Binding-site contacts:
Ligand atom CB contacts residue TYR120 of chain 1.C at 3.3 Å (hydrophobic).
Ligand atom CA contacts residue ASP119 of chain 1.C at 3.6 Å.
Ligand atom O contacts residue ASP119 of chain 1.C at 3.5 Å (salt-bridge).
Ligand atom CD contacts residue GLY95 of chain 1.C at 4.1 Å.
Ligand atom C contacts residue ASP119 of chain 1.C at 3.8 Å.
Ligand atom CB contacts residue ASP119 of chain 1.C at 3.7 Å.
Ligand atom C6 contacts residue ASP119 of chain 1.C at 3.0 Å.
Ligand atom CG contacts residue ASP119 of chain 1.C at 4.0 Å.
Ligand atom CB contacts residue LEU122 of chain 1.C at 4.1 Å (hydrophobic).
Ligand atom CD contacts residue LEU122 of chain 1.C at 3.6 Å (hydrophobic).
Ligand atom C6 contacts residue ASP96 of chain 1.C at 3.5 Å.
Ligand atom O contacts residue ARG121 of chain 1.C at 4.1 Å.
Ligand atom CD contacts residue ASP96 of chain 1.C at 3.9 Å.
Ligand atom C contacts residue TYR120 of chain 1.C at 4.2 Å (hydrophobic).
Ligand atom CD contacts residue ASP119 of chain 1.C at 3.1 Å.
Ligand atom OXT contacts residue ARG121 of chain 1.C at 3.6 Å.
Ligand atom O contacts residue EDO1 of chain 1.Y at 3.7 Å.
Ligand atom CB contacts residue ARG121 of chain 1.C at 4.3 Å.
Ligand atom C contacts residue ARG121 of chain 1.C at 4.1 Å.
Ligand atom CG contacts residue LEU122 of chain 1.C at 3.8 Å (hydrophobic).
Ligand atom O contacts residue PRO68 of chain 1.C at 3.8 Å.
Ligand atom OXT contacts residue TYR120 of chain 1.C at 4.4 Å.
Ligand atom CA contacts residue TYR120 of chain 1.C at 4.0 Å (hydrophobic).

The small molecule below binds the protein below.
Small molecule (SMILES): CCCCCC(=O)O

Sequence of chain 1.C:
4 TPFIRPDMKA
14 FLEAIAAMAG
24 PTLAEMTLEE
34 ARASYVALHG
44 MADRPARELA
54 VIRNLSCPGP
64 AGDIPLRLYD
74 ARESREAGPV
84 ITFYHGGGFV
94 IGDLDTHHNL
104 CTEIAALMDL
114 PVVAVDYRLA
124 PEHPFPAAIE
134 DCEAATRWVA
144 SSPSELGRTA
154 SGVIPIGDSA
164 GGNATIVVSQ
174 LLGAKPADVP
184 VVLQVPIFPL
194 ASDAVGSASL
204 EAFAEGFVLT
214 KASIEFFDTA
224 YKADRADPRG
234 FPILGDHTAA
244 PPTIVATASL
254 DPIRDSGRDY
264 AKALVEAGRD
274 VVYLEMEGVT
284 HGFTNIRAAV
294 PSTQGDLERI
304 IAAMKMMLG